Binding-site contacts:
Ligand atom C3 contacts residue ARG210 of chain 1.A at 3.3 Å.
Ligand atom C16 contacts residue ATP1 of chain 1.D at 3.2 Å.
Ligand atom C16 contacts residue ASP157 of chain 1.A at 3.3 Å.
Ligand atom C2 contacts residue ARG210 of chain 1.A at 3.7 Å.
Ligand atom O5 contacts residue ARG210 of chain 1.A at 3.6 Å.
Ligand atom C18 contacts residue ASP157 of chain 1.A at 3.4 Å.
Ligand atom C12 contacts residue TYR69 of chain 1.A at 3.6 Å (hydrophobic).
Ligand atom S1 contacts residue THR186 of chain 1.A at 3.4 Å.
Ligand atom O5 contacts residue THR186 of chain 1.A at 2.4 Å (h-bond).
Ligand atom C10 contacts residue GLU207 of chain 1.A at 3.3 Å.
Ligand atom C17 contacts residue GLU207 of chain 1.A at 3.7 Å.
Ligand atom O1 contacts residue ATP1 of chain 1.D at 2.8 Å (h-bond).
Ligand atom C20 contacts residue THR186 of chain 1.A at 3.4 Å.
Ligand atom C4 contacts residue GLU207 of chain 1.A at 3.5 Å.
Ligand atom C14 contacts residue GLY15 of chain 1.A at 3.5 Å.
Ligand atom O5 contacts residue ARG183 of chain 1.A at 3.1 Å.
Ligand atom O3 contacts residue TYR69 of chain 1.A at 2.7 Å (h-bond).
Ligand atom S1 contacts residue ARG206 of chain 1.A at 3.5 Å.
Ligand atom N1 contacts residue ASP157 of chain 1.A at 2.7 Å (salt-bridge).
Ligand atom C18 contacts residue TYR69 of chain 1.A at 3.4 Å (hydrophobic).
Ligand atom C20 contacts residue ARG183 of chain 1.A at 3.4 Å.
Ligand atom C20 contacts residue ASP157 of chain 1.A at 3.3 Å.
Ligand atom C19 contacts residue ARG206 of chain 1.A at 3.7 Å.
Ligand atom C13 contacts residue TYR69 of chain 1.A at 3.7 Å (hydrophobic).
Ligand atom C17 contacts residue TYR69 of chain 1.A at 3.6 Å (hydrophobic).
Ligand atom C19 contacts residue GLU207 of chain 1.A at 3.4 Å.
Ligand atom C11 contacts residue GLU207 of chain 1.A at 3.4 Å.
Ligand atom O4 contacts residue ARG210 of chain 1.A at 2.9 Å (salt-bridge).
Ligand atom O3 contacts residue GLU207 of chain 1.A at 3.4 Å (salt-bridge).
Ligand atom O4 contacts residue GLU207 of chain 1.A at 2.5 Å (salt-bridge).
Ligand atom O5 contacts residue ATP1 of chain 1.D at 3.0 Å (h-bond).
Ligand atom C20 contacts residue ARG210 of chain 1.A at 3.7 Å.
Ligand atom C4 contacts residue ARG210 of chain 1.A at 3.2 Å.
Ligand atom C22 contacts residue GLU207 of chain 1.A at 3.5 Å.
Ligand atom O5 contacts residue GLY182 of chain 1.A at 3.0 Å (h-bond).
Ligand atom C19 contacts residue TYR69 of chain 1.A at 3.6 Å (hydrophobic).
Ligand atom O5 contacts residue ASP157 of chain 1.A at 3.2 Å (salt-bridge).
Ligand atom C1 contacts residue ATP1 of chain 1.D at 3.6 Å.
Ligand atom C21 contacts residue ARG210 of chain 1.A at 3.2 Å.
Ligand atom O1 contacts residue LEU16 of chain 1.A at 3.1 Å.

Sequence of chain 1.A:
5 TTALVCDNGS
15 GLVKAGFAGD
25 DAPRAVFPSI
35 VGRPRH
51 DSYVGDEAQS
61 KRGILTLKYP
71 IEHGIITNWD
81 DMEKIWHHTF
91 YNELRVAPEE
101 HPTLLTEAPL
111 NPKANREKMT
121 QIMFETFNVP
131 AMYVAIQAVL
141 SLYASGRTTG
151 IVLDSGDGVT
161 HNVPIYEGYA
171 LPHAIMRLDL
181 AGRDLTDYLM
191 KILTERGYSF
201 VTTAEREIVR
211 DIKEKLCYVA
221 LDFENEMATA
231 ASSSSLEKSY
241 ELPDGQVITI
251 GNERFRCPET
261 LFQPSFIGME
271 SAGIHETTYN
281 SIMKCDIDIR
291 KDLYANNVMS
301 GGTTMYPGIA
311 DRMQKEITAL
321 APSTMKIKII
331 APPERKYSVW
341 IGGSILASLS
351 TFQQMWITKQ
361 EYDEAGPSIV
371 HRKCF

The protein below binds the small molecule below.
Small molecule (SMILES): C/C1=C/C(=O)O[C@@H]2C[C@@H](CC[C@H](C)/C=C\C=C\CC1)O[C@@](O)([C@@H]1CSC(=O)N1)C2